Sequence of chain 1.A:
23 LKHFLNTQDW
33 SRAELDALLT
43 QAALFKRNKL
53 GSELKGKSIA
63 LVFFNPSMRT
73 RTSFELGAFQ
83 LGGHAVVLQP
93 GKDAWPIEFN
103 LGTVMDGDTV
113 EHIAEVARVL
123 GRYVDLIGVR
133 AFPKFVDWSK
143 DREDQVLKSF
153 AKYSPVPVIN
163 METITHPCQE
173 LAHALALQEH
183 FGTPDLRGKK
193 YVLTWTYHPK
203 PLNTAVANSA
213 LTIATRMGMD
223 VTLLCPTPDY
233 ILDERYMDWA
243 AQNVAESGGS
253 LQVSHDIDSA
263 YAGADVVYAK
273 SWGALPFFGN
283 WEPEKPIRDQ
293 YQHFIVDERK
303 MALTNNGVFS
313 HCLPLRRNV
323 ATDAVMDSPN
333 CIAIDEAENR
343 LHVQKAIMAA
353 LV

Binding-site contacts:
Ligand atom C4 contacts residue LEU204 of chain 1.A at 4.2 Å (hydrophobic).
Ligand atom C1 contacts residue TRP97 of chain 2.A at 3.8 Å (hydrophobic).
Ligand atom OD1 contacts residue LEU204 of chain 1.A at 3.9 Å.
Ligand atom C contacts residue LYS272 of chain 1.A at 3.2 Å.
Ligand atom C4 contacts residue HIS200 of chain 1.A at 3.4 Å.
Ligand atom C contacts residue GLU164 of chain 1.A at 3.7 Å.
Ligand atom OD1 contacts residue ARG318 of chain 1.A at 2.9 Å (salt-bridge).
Ligand atom O contacts residue LYS272 of chain 1.A at 3.5 Å (salt-bridge).
Ligand atom O1 contacts residue PHE134 of chain 1.A at 3.7 Å.
Ligand atom CB contacts residue GLU164 of chain 1.A at 3.5 Å.
Ligand atom O contacts residue ASN205 of chain 1.A at 3.6 Å.
Ligand atom C contacts residue ASN205 of chain 1.A at 3.8 Å.
Ligand atom CD contacts residue CP1 of chain 1.C at 3.3 Å.
Ligand atom CG contacts residue GLU164 of chain 1.A at 4.2 Å.
Ligand atom C3 contacts residue VAL112 of chain 2.A at 3.9 Å (hydrophobic).
Ligand atom C2 contacts residue LEU204 of chain 1.A at 3.7 Å (hydrophobic).
Ligand atom CD contacts residue CYS314 of chain 1.A at 3.8 Å (hydrophobic).
Ligand atom CB contacts residue PHE134 of chain 1.A at 3.7 Å (hydrophobic).
Ligand atom CA contacts residue GLU164 of chain 1.A at 4.1 Å.
Ligand atom OD2 contacts residue ARG318 of chain 1.A at 3.0 Å (salt-bridge).
Ligand atom OD2 contacts residue HIS200 of chain 1.A at 3.9 Å.
Ligand atom CG contacts residue LEU315 of chain 1.A at 3.9 Å (hydrophobic).
Ligand atom OD2 contacts residue VAL112 of chain 2.A at 3.4 Å.
Ligand atom OXT contacts residue KCX322 of chain 1.A at 4.2 Å.
Ligand atom OXT contacts residue ASN205 of chain 1.A at 3.6 Å (h-bond).
Ligand atom O1 contacts residue TRP97 of chain 2.A at 3.1 Å.
Ligand atom O contacts residue GLU164 of chain 1.A at 2.7 Å (salt-bridge).
Ligand atom CD contacts residue GLU164 of chain 1.A at 3.7 Å.
Ligand atom OXT contacts residue LYS272 of chain 1.A at 2.7 Å (salt-bridge).
Ligand atom C4 contacts residue ARG318 of chain 1.A at 3.4 Å.
Ligand atom CG contacts residue CYS314 of chain 1.A at 3.9 Å (hydrophobic).
Ligand atom C3 contacts residue TRP97 of chain 2.A at 4.0 Å (hydrophobic).
Ligand atom CA contacts residue PHE134 of chain 1.A at 3.9 Å (hydrophobic).
Ligand atom OD1 contacts residue HIS200 of chain 1.A at 2.5 Å (h-bond).
Ligand atom OD1 contacts residue VAL112 of chain 2.A at 3.9 Å.
Ligand atom C3 contacts residue LEU204 of chain 1.A at 4.1 Å (hydrophobic).
Ligand atom CD contacts residue HIS168 of chain 1.A at 4.0 Å.
Ligand atom C4 contacts residue VAL112 of chain 2.A at 3.5 Å (hydrophobic).
Ligand atom CD contacts residue LEU315 of chain 1.A at 3.5 Å (hydrophobic).
Ligand atom OXT contacts residue LEU204 of chain 1.A at 3.5 Å.

Sequence of chain 2.A:
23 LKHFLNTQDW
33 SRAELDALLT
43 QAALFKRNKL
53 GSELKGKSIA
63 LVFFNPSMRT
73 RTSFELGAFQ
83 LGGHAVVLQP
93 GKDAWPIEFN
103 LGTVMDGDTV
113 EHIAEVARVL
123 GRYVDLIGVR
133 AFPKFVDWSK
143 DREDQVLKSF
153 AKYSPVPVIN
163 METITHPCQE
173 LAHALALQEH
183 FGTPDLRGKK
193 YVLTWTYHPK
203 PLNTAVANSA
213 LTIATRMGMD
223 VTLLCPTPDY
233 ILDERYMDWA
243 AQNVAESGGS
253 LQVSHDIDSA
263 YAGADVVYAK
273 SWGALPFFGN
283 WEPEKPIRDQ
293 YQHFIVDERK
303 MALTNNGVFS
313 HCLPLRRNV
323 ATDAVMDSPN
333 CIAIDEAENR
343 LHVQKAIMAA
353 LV

This protein binds this small molecule.
Small molecule (SMILES): CCC[C@H](NC(=O)CCC(=O)O)C(=O)O